Binding-site contacts:
Ligand atom N2 contacts residue TYR291 of chain 2.A at 3.8 Å.
Ligand atom C1 contacts residue PRO268 of chain 2.A at 4.2 Å (hydrophobic).
Ligand atom S contacts residue TRP290 of chain 2.A at 4.0 Å.
Ligand atom C1 contacts residue ASN288 of chain 2.A at 4.1 Å.
Ligand atom C3 contacts residue TRP290 of chain 2.A at 3.7 Å (hydrophobic).
Ligand atom C1 contacts residue VAL270 of chain 2.A at 3.5 Å (hydrophobic).
Ligand atom N2 contacts residue GLU295 of chain 2.A at 2.8 Å (salt-bridge).
Ligand atom N1 contacts residue HEM1 of chain 2.D at 3.8 Å.
Ligand atom C3 contacts residue PRO268 of chain 2.A at 3.6 Å (hydrophobic).
Ligand atom C3 contacts residue GLU295 of chain 2.A at 3.5 Å.
Ligand atom S contacts residue GLY289 of chain 2.A at 3.7 Å.
Ligand atom C1 contacts residue GLY289 of chain 2.A at 4.1 Å.
Ligand atom N2 contacts residue HEM1 of chain 2.D at 3.5 Å.
Ligand atom N1 contacts residue GLU295 of chain 2.A at 2.9 Å (salt-bridge).
Ligand atom C2 contacts residue VAL270 of chain 2.A at 3.9 Å (hydrophobic).
Ligand atom S contacts residue PRO268 of chain 2.A at 4.1 Å.
Ligand atom N2 contacts residue TRP290 of chain 2.A at 2.7 Å (h-bond).
Ligand atom N2 contacts residue PRO268 of chain 2.A at 3.7 Å.
Ligand atom C1 contacts residue PHE287 of chain 2.A at 3.5 Å (hydrophobic).
Ligand atom N1 contacts residue PRO268 of chain 2.A at 4.0 Å.
Ligand atom C3 contacts residue HEM1 of chain 2.D at 3.6 Å.
Ligand atom N2 contacts residue MET292 of chain 2.A at 4.4 Å.
Ligand atom C2 contacts residue PRO268 of chain 2.A at 4.2 Å (hydrophobic).
Ligand atom C2 contacts residue HEM1 of chain 2.D at 3.9 Å.
Ligand atom C1 contacts residue HEM1 of chain 2.D at 3.7 Å.
Ligand atom S contacts residue HEM1 of chain 2.D at 3.3 Å (h-bond).

Sequence of chain 2.A:
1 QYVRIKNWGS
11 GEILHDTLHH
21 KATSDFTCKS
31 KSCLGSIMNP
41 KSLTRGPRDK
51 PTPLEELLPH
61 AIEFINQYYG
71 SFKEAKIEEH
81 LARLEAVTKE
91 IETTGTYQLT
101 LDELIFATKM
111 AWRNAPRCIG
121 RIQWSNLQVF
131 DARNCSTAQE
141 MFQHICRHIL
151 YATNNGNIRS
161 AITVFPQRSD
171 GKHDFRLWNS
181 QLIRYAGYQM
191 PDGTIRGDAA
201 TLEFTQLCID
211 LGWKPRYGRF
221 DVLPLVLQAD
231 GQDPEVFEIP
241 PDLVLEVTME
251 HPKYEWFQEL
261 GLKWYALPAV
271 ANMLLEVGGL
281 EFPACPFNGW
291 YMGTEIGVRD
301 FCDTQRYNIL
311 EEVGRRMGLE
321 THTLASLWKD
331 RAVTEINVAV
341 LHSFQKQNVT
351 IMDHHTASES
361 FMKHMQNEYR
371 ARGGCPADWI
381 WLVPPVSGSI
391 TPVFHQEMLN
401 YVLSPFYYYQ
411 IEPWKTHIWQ

The protein below binds the small molecule below.
Small molecule (SMILES): CCSC(=N)N